Binding-site contacts:
Ligand atom O5 contacts residue GLU44 of chain 1.B at 4.5 Å.
Ligand atom C6 contacts residue GLN24 of chain 1.B at 3.9 Å.
Ligand atom C3 contacts residue ASN46 of chain 1.B at 3.8 Å.
Ligand atom C8 contacts residue ASN46 of chain 1.B at 4.4 Å.
Ligand atom O7 contacts residue ASN46 of chain 1.B at 3.3 Å (h-bond).
Ligand atom O6 contacts residue GLN24 of chain 1.B at 4.0 Å.
Ligand atom N2 contacts residue ASN46 of chain 1.B at 2.9 Å (h-bond).
Ligand atom C8 contacts residue THR48 of chain 1.B at 4.5 Å.
Ligand atom C7 contacts residue ASN46 of chain 1.B at 3.3 Å.
Ligand atom O5 contacts residue ASN46 of chain 1.B at 2.4 Å (h-bond).
Ligand atom N2 contacts residue THR48 of chain 1.B at 4.2 Å.
Ligand atom C2 contacts residue ASN46 of chain 1.B at 2.5 Å.
Ligand atom O6 contacts residue GLU44 of chain 1.B at 3.7 Å.
Ligand atom O5 contacts residue THR48 of chain 1.B at 4.5 Å.
Ligand atom O7 contacts residue GLU44 of chain 1.B at 4.2 Å.
Ligand atom C1 contacts residue THR48 of chain 1.B at 3.7 Å.
Ligand atom C5 contacts residue ASN46 of chain 1.B at 3.7 Å.
Ligand atom C2 contacts residue THR48 of chain 1.B at 4.4 Å.
Ligand atom C4 contacts residue ASN46 of chain 1.B at 4.2 Å.
Ligand atom C1 contacts residue ASN46 of chain 1.B at 1.4 Å.

Sequence of chain 1.B:
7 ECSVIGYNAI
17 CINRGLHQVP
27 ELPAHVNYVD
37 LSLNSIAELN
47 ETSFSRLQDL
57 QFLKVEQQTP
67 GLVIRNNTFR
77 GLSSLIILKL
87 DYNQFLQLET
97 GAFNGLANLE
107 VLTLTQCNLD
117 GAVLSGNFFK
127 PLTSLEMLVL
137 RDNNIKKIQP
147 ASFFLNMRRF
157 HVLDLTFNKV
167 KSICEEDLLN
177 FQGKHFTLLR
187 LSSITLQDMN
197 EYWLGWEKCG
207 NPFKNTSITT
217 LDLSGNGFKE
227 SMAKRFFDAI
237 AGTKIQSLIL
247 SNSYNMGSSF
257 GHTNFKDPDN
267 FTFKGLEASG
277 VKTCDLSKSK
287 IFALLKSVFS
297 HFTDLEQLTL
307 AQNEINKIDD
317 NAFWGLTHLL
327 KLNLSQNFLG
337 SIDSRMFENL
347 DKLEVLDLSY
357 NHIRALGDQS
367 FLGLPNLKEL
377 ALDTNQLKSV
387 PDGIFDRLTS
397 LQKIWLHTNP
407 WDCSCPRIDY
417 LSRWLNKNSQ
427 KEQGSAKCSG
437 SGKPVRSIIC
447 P

A protein and the small-molecule ligand that binds it are described below.
Small molecule (SMILES): CC(=O)N[C@@H]1[C@@H](O)[C@H](O)[C@@H](CO)O[C@H]1O